Binding-site contacts:
Ligand atom C4 contacts residue LYS33 of chain 1.G at 3.6 Å.
Ligand atom O3G contacts residue MG1 of chain 1.U at 2.3 Å.
Ligand atom O3A contacts residue GLY139 of chain 1.G at 3.6 Å.
Ligand atom C1' contacts residue ASN213 of chain 1.G at 3.7 Å.
Ligand atom C5 contacts residue LYS33 of chain 1.G at 3.7 Å.
Ligand atom O2B contacts residue GLY142 of chain 1.G at 3.1 Å (h-bond).
Ligand atom N7 contacts residue LYS36 of chain 1.G at 3.5 Å (salt-bridge).
Ligand atom O2B contacts residue GLN32 of chain 1.G at 3.7 Å.
Ligand atom C5' contacts residue GLY136 of chain 1.G at 3.6 Å.
Ligand atom PG contacts residue GLY140 of chain 1.G at 3.6 Å.
Ligand atom O6 contacts residue LYS36 of chain 1.G at 3.1 Å (salt-bridge).
Ligand atom O3B contacts residue VAL141 of chain 1.G at 3.7 Å.
Ligand atom O6 contacts residue LYS237 of chain 1.G at 3.3 Å.
Ligand atom N3 contacts residue LYS33 of chain 1.G at 3.7 Å.
Ligand atom N7 contacts residue LYS237 of chain 1.G at 3.5 Å.
Ligand atom O1B contacts residue MG1 of chain 1.U at 2.6 Å.
Ligand atom O2B contacts residue GLY31 of chain 1.G at 3.3 Å.
Ligand atom N2 contacts residue MET216 of chain 1.G at 3.6 Å.
Ligand atom O3B contacts residue GLY139 of chain 1.G at 3.3 Å.
Ligand atom S1G contacts residue ARG87 of chain 1.G at 3.4 Å (salt-bridge).
Ligand atom C5 contacts residue LYS237 of chain 1.G at 3.5 Å.
Ligand atom O3' contacts residue GLU175 of chain 1.G at 3.5 Å (salt-bridge).
Ligand atom PG contacts residue ARG87 of chain 1.G at 3.8 Å.
Ligand atom N1 contacts residue ASN241 of chain 1.G at 3.0 Å (h-bond).
Ligand atom O3B contacts residue GLY140 of chain 1.G at 3.1 Å (h-bond).
Ligand atom S1G contacts residue GLY140 of chain 1.G at 3.0 Å (h-bond).
Ligand atom O3' contacts residue ASN213 of chain 1.G at 3.6 Å.
Ligand atom N2 contacts residue ASN213 of chain 1.G at 2.8 Å (h-bond).
Ligand atom N3 contacts residue ASN213 of chain 1.G at 3.5 Å (h-bond).
Ligand atom O1A contacts residue GLN32 of chain 1.G at 3.6 Å.
Ligand atom PG contacts residue MG1 of chain 1.U at 3.7 Å.
Ligand atom O3' contacts residue PRO169 of chain 1.G at 3.7 Å.
Ligand atom O2A contacts residue GLN32 of chain 1.G at 3.2 Å (h-bond).
Ligand atom C2 contacts residue ASN213 of chain 1.G at 3.6 Å.
Ligand atom O6 contacts residue ASN241 of chain 1.G at 2.8 Å (h-bond).
Ligand atom O1B contacts residue GLN32 of chain 1.G at 2.7 Å (h-bond).
Ligand atom C6 contacts residue LYS237 of chain 1.G at 3.5 Å.
Ligand atom C6 contacts residue ASN241 of chain 1.G at 3.6 Å.
Ligand atom O2A contacts residue LYS33 of chain 1.G at 2.9 Å (salt-bridge).
Ligand atom O3G contacts residue ARG87 of chain 1.G at 3.0 Å (salt-bridge).

Sequence of chain 1.G:
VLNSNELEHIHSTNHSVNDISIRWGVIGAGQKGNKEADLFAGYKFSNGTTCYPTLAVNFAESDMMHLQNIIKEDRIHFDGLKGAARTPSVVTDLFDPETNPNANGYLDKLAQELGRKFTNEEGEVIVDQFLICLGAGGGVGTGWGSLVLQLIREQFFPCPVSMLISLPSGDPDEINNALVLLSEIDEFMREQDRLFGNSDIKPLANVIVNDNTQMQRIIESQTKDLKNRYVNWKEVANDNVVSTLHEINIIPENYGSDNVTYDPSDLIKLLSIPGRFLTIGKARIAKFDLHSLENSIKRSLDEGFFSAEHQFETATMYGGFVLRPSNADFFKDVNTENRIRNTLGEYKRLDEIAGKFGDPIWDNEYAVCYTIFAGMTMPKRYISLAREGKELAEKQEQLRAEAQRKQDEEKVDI

A protein and the small-molecule ligand that binds it are described below.
Small molecule (SMILES): Nc1nc2c(ncn2[C@@H]2O[C@H](CO[P](=O)(O)O[P](=O)(O)OP(O)(O)=S)[C@@H](O)[C@H]2O)c(=O)[nH]1